A small-molecule ligand and the protein it binds are described below.
Small molecule (SMILES): O=c1[nH]cnc2nc[nH]c12

Sequence of chain 1.A:
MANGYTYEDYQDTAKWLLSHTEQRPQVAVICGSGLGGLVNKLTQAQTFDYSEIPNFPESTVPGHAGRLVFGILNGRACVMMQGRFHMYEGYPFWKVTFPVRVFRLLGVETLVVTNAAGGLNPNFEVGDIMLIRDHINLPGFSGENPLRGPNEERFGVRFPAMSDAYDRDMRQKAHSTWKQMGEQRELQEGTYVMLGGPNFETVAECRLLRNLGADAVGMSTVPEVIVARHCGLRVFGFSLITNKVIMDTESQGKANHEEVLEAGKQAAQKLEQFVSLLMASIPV

Binding-site contacts:
Ligand atom N7 contacts residue ASN243 of chain 1.A at 2.9 Å (h-bond).
Ligand atom N3 contacts residue MET219 of chain 1.A at 4.0 Å.
Ligand atom C4 contacts residue VAL217 of chain 1.A at 3.7 Å (hydrophobic).
Ligand atom C8 contacts residue R1P1 of chain 1.B at 4.0 Å.
Ligand atom C6 contacts residue PHE200 of chain 1.A at 3.6 Å (hydrophobic).
Ligand atom C4 contacts residue R1P1 of chain 1.B at 4.1 Å.
Ligand atom C5 contacts residue ASN243 of chain 1.A at 3.9 Å.
Ligand atom C4 contacts residue PHE200 of chain 1.A at 4.1 Å (hydrophobic).
Ligand atom N9 contacts residue GLY118 of chain 1.A at 3.9 Å.
Ligand atom N9 contacts residue ALA117 of chain 1.A at 3.7 Å.
Ligand atom C6 contacts residue GLY118 of chain 1.A at 3.8 Å.
Ligand atom C2 contacts residue MET219 of chain 1.A at 3.9 Å (hydrophobic).
Ligand atom O6 contacts residue GLY118 of chain 1.A at 3.8 Å.
Ligand atom O6 contacts residue ASN243 of chain 1.A at 3.1 Å (h-bond).
Ligand atom C8 contacts residue ALA117 of chain 1.A at 3.6 Å (hydrophobic).
Ligand atom N1 contacts residue PHE200 of chain 1.A at 3.5 Å.
Ligand atom C2 contacts residue GLU201 of chain 1.A at 3.3 Å.
Ligand atom N9 contacts residue R1P1 of chain 1.B at 3.4 Å.
Ligand atom C8 contacts residue ASN243 of chain 1.A at 3.8 Å.
Ligand atom N3 contacts residue GLY218 of chain 1.A at 3.5 Å.
Ligand atom C5 contacts residue PHE200 of chain 1.A at 3.7 Å (hydrophobic).
Ligand atom N9 contacts residue ALA116 of chain 1.A at 3.3 Å (h-bond).
Ligand atom O6 contacts residue GLU201 of chain 1.A at 3.8 Å.
Ligand atom N7 contacts residue GLY118 of chain 1.A at 3.4 Å (h-bond).
Ligand atom O6 contacts residue PHE200 of chain 1.A at 3.8 Å.
Ligand atom N7 contacts residue THR242 of chain 1.A at 3.7 Å.
Ligand atom C8 contacts residue THR242 of chain 1.A at 3.5 Å.
Ligand atom C2 contacts residue VAL217 of chain 1.A at 3.8 Å (hydrophobic).
Ligand atom C4 contacts residue GLY118 of chain 1.A at 3.8 Å.
Ligand atom N9 contacts residue VAL217 of chain 1.A at 4.1 Å.
Ligand atom C8 contacts residue GLY118 of chain 1.A at 3.6 Å.
Ligand atom N3 contacts residue VAL217 of chain 1.A at 3.5 Å (h-bond).
Ligand atom N1 contacts residue VAL217 of chain 1.A at 3.8 Å.
Ligand atom N7 contacts residue ALA117 of chain 1.A at 3.7 Å.
Ligand atom C2 contacts residue PHE200 of chain 1.A at 4.1 Å (hydrophobic).
Ligand atom C6 contacts residue GLU201 of chain 1.A at 3.8 Å.
Ligand atom C8 contacts residue ALA116 of chain 1.A at 3.7 Å (hydrophobic).
Ligand atom N3 contacts residue R1P1 of chain 1.B at 4.0 Å.
Ligand atom C5 contacts residue GLY118 of chain 1.A at 3.5 Å.
Ligand atom N1 contacts residue GLU201 of chain 1.A at 2.8 Å (salt-bridge).